Sequence of chain 1.H:
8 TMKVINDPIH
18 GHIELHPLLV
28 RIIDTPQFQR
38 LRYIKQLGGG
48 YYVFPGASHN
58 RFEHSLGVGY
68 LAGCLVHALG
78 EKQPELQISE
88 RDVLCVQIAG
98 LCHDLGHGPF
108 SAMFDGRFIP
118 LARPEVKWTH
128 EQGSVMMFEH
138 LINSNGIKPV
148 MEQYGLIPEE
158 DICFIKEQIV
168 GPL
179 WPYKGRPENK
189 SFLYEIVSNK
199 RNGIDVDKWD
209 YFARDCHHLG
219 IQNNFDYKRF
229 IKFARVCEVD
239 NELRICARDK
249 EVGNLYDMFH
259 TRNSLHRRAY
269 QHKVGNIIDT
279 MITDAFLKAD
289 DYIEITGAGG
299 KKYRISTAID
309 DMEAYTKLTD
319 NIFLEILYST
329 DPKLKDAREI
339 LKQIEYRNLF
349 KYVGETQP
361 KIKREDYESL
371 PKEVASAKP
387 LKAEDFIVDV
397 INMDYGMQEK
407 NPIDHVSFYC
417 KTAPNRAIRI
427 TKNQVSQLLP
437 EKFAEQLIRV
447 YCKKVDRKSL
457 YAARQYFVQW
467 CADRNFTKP

Sequence of chain 1.G:
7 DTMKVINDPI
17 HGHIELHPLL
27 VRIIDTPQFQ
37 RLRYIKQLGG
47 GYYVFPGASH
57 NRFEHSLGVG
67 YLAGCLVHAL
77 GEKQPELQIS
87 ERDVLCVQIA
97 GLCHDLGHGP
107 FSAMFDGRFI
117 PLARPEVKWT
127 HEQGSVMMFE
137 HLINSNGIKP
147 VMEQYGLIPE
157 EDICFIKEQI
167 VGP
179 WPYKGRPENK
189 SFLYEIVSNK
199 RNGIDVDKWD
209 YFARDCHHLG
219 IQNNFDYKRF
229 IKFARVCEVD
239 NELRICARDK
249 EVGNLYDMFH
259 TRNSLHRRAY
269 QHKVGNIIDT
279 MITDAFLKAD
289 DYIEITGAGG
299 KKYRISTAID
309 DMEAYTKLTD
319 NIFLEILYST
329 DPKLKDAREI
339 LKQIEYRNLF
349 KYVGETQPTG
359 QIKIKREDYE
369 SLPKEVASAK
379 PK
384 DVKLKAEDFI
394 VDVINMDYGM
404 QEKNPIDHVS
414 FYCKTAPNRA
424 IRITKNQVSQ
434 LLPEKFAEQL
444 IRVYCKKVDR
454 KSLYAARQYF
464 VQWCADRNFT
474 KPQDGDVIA

Sequence of chain 1.F:
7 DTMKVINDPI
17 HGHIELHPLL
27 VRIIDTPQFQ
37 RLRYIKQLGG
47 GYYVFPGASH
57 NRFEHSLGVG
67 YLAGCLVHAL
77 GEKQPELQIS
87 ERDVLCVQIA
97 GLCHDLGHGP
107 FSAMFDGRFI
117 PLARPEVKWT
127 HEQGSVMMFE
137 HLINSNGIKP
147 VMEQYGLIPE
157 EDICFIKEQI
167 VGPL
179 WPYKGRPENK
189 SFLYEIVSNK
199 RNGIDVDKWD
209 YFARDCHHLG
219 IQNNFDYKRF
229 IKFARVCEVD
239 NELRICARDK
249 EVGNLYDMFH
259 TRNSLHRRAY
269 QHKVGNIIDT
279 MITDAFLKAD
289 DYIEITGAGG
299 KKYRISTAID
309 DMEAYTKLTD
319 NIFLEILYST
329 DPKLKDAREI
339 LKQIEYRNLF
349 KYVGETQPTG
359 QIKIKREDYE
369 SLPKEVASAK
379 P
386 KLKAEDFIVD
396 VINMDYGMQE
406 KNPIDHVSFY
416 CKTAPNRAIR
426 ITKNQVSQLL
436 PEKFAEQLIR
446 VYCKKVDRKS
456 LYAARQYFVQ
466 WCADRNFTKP

The small molecule below binds the protein below.
Small molecule (SMILES): Nc1nc(=O)c2ncn([C@H]3C[C@H](O)[C@@H](CO[P](=O)(S)OP(=O)(O)OP(=O)(O)O)O3)c2[nH]1

Binding-site contacts:
Ligand atom O3G contacts residue T8T1 of chain 1.FB at 3.0 Å (h-bond).
Ligand atom C2' contacts residue VAL50 of chain 1.G at 3.5 Å (hydrophobic).
Ligand atom C5 contacts residue ARG227 of chain 1.F at 3.3 Å.
Ligand atom O3' contacts residue ASN13 of chain 1.H at 2.8 Å (h-bond).
Ligand atom O1B contacts residue T8T1 of chain 1.FB at 2.4 Å (h-bond).
Ligand atom C1' contacts residue PHE51 of chain 1.G at 3.5 Å (hydrophobic).
Ligand atom O3A contacts residue T8T1 of chain 1.FB at 3.4 Å (h-bond).
Ligand atom N9 contacts residue PHE51 of chain 1.G at 3.4 Å.
Ligand atom O3G contacts residue LYS417 of chain 1.F at 2.8 Å (salt-bridge).
Ligand atom N3 contacts residue ARG227 of chain 1.F at 3.2 Å (salt-bridge).
Ligand atom O6 contacts residue ARG266 of chain 1.G at 3.5 Å.
Ligand atom N1 contacts residue ARG227 of chain 1.F at 3.5 Å (salt-bridge).
Ligand atom PG contacts residue MG1 of chain 1.ZA at 3.2 Å.
Ligand atom PG contacts residue ARG246 of chain 1.F at 3.6 Å.
Ligand atom C3' contacts residue VAL50 of chain 1.G at 3.1 Å (hydrophobic).
Ligand atom O3' contacts residue VAL50 of chain 1.G at 2.7 Å (h-bond).
Ligand atom O1G contacts residue ARG246 of chain 1.F at 2.5 Å (salt-bridge).
Ligand atom PB contacts residue MG1 of chain 1.ZA at 3.3 Å.
Ligand atom C4' contacts residue VAL11 of chain 1.H at 3.1 Å (hydrophobic).
Ligand atom O2G contacts residue ARG246 of chain 1.F at 2.9 Å (salt-bridge).
Ligand atom O2A contacts residue LYS248 of chain 1.F at 2.5 Å (salt-bridge).
Ligand atom O3B contacts residue MG1 of chain 1.ZA at 3.5 Å.
Ligand atom O3' contacts residue ILE12 of chain 1.H at 3.6 Å.
Ligand atom O4' contacts residue ARG227 of chain 1.F at 3.4 Å (salt-bridge).
Ligand atom O3G contacts residue MG1 of chain 1.ZA at 2.0 Å.
Ligand atom N2 contacts residue ASP224 of chain 1.F at 3.3 Å (salt-bridge).
Ligand atom C5' contacts residue VAL11 of chain 1.H at 2.9 Å (hydrophobic).
Ligand atom C2 contacts residue ARG227 of chain 1.F at 3.6 Å.
Ligand atom S1A contacts residue PHE231 of chain 1.F at 3.5 Å.
Ligand atom O3B contacts residue LYS248 of chain 1.F at 3.5 Å.
Ligand atom C4 contacts residue ARG227 of chain 1.F at 3.2 Å.
Ligand atom S1A contacts residue ARG227 of chain 1.F at 3.4 Å (salt-bridge).
Ligand atom O1B contacts residue MG1 of chain 1.ZA at 2.2 Å.
Ligand atom C6 contacts residue ARG227 of chain 1.F at 3.4 Å.
Ligand atom O2A contacts residue HIS270 of chain 1.G at 2.8 Å (h-bond).
Ligand atom N7 contacts residue ARG227 of chain 1.F at 3.3 Å (salt-bridge).
Ligand atom O2B contacts residue HIS270 of chain 1.G at 3.0 Å.
Ligand atom O6 contacts residue ASN252 of chain 1.F at 2.9 Å (h-bond).
Ligand atom PB contacts residue T8T1 of chain 1.FB at 3.5 Å.
Ligand atom N2 contacts residue HIS19 of chain 1.H at 3.5 Å.